This protein binds this small molecule.
Small molecule (SMILES): OC[C@H]1O[C@H](O[C@H]2[C@H](O)[C@@H](O)[C@@H](O)O[C@@H]2CO)[C@H](O)[C@@H](O)[C@@H]1O

Sequence of chain 1.C:
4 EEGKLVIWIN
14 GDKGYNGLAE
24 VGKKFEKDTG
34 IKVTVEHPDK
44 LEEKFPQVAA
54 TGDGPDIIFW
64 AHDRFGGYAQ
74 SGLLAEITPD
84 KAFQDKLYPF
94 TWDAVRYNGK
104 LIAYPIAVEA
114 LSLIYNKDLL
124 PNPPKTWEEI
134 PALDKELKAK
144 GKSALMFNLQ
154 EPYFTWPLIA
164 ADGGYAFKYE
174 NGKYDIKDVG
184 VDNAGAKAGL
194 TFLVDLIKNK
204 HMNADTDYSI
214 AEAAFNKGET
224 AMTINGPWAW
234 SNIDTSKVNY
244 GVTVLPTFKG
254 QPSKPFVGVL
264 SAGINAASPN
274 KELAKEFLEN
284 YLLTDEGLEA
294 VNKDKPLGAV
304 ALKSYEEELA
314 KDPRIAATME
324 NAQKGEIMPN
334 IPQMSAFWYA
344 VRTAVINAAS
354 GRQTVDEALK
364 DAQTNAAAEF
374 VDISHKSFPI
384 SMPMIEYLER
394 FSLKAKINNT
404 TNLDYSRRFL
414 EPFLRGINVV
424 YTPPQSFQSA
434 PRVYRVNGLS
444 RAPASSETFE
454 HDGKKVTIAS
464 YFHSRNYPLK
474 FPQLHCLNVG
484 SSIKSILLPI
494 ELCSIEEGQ

Binding-site contacts:
Ligand atom O3 contacts residue GLU112 of chain 1.C at 3.5 Å (salt-bridge).
Ligand atom O4 contacts residue ARG67 of chain 1.C at 2.9 Å (salt-bridge).
Ligand atom C4 contacts residue TYR156 of chain 1.C at 3.9 Å (hydrophobic).
Ligand atom C6 contacts residue TRP341 of chain 1.C at 3.7 Å (hydrophobic).
Ligand atom C1 contacts residue TYR156 of chain 1.C at 3.5 Å (hydrophobic).
Ligand atom C6 contacts residue TYR156 of chain 1.C at 3.7 Å (hydrophobic).
Ligand atom O6 contacts residue PHE157 of chain 1.C at 3.8 Å.
Ligand atom O2 contacts residue LYS16 of chain 1.C at 2.9 Å (salt-bridge).
Ligand atom C2 contacts residue TRP231 of chain 1.C at 3.6 Å (hydrophobic).
Ligand atom C6 contacts residue PRO155 of chain 1.C at 3.6 Å (hydrophobic).
Ligand atom C3 contacts residue TRP63 of chain 1.C at 3.6 Å (hydrophobic).
Ligand atom C4 contacts residue TRP341 of chain 1.C at 3.5 Å (hydrophobic).
Ligand atom O3 contacts residue ASP66 of chain 1.C at 2.9 Å (salt-bridge).
Ligand atom C4 contacts residue ARG67 of chain 1.C at 3.9 Å.
Ligand atom O6 contacts residue TYR156 of chain 1.C at 3.0 Å.
Ligand atom O5 contacts residue TYR156 of chain 1.C at 3.4 Å.
Ligand atom O3 contacts residue ARG67 of chain 1.C at 2.8 Å (salt-bridge).
Ligand atom O2 contacts residue TRP231 of chain 1.C at 3.5 Å.
Ligand atom C2 contacts residue ASP66 of chain 1.C at 3.2 Å.
Ligand atom O1 contacts residue LYS16 of chain 1.C at 3.1 Å (salt-bridge).
Ligand atom O3 contacts residue ALA64 of chain 1.C at 3.3 Å.
Ligand atom C1 contacts residue ASP15 of chain 1.C at 3.5 Å.
Ligand atom O2 contacts residue TRP63 of chain 1.C at 3.1 Å (h-bond).
Ligand atom C2 contacts residue TRP341 of chain 1.C at 3.9 Å (hydrophobic).
Ligand atom C6 contacts residue GLU154 of chain 1.C at 3.3 Å.
Ligand atom O5 contacts residue TRP341 of chain 1.C at 3.9 Å.
Ligand atom O2 contacts residue GLU112 of chain 1.C at 2.6 Å (salt-bridge).
Ligand atom O2 contacts residue ASP66 of chain 1.C at 2.6 Å (salt-bridge).
Ligand atom O4 contacts residue TRP341 of chain 1.C at 3.8 Å.
Ligand atom O6 contacts residue PRO155 of chain 1.C at 3.4 Å.
Ligand atom C2 contacts residue TRP63 of chain 1.C at 3.9 Å (hydrophobic).
Ligand atom O1 contacts residue ASP15 of chain 1.C at 2.6 Å (salt-bridge).
Ligand atom O3 contacts residue TRP341 of chain 1.C at 3.8 Å.
Ligand atom O2 contacts residue ALA64 of chain 1.C at 3.1 Å.
Ligand atom O3 contacts residue TRP63 of chain 1.C at 3.2 Å (h-bond).
Ligand atom C1 contacts residue TRP231 of chain 1.C at 3.4 Å (hydrophobic).
Ligand atom C2 contacts residue GLU112 of chain 1.C at 3.5 Å.
Ligand atom O6 contacts residue GLU154 of chain 1.C at 2.7 Å (salt-bridge).
Ligand atom C3 contacts residue ASP66 of chain 1.C at 3.6 Å.
Ligand atom C2 contacts residue LYS16 of chain 1.C at 3.9 Å.